Sequence of chain 1.A:
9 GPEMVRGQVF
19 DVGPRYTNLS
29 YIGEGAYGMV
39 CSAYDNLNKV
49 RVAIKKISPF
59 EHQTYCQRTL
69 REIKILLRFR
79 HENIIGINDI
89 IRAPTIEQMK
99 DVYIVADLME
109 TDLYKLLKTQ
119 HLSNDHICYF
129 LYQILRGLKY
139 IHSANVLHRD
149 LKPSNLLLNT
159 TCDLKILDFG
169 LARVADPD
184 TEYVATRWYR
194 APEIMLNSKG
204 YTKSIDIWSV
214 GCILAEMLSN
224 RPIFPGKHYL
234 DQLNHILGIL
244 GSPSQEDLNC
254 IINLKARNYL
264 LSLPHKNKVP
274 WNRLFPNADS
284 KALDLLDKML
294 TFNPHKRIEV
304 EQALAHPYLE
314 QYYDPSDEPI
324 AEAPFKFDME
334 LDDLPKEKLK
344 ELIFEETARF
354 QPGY

Binding-site contacts:
Ligand atom CBE contacts residue ILE55 of chain 1.A at 3.3 Å (hydrophobic).
Ligand atom CAK contacts residue ILE30 of chain 1.A at 3.9 Å (hydrophobic).
Ligand atom N1 contacts residue MET107 of chain 1.A at 3.0 Å (h-bond).
Ligand atom CBE contacts residue GLU70 of chain 1.A at 3.9 Å.
Ligand atom NAG contacts residue LEU155 of chain 1.A at 3.9 Å.
Ligand atom CBD contacts residue ILE55 of chain 1.A at 3.2 Å (hydrophobic).
Ligand atom CAI contacts residue VAL38 of chain 1.A at 3.8 Å (hydrophobic).
Ligand atom CAV contacts residue LYS53 of chain 1.A at 3.5 Å.
Ligand atom CAP contacts residue ILE83 of chain 1.A at 3.8 Å (hydrophobic).
Ligand atom CBC contacts residue ILE55 of chain 1.A at 3.8 Å (hydrophobic).
Ligand atom C6 contacts residue LEU155 of chain 1.A at 3.5 Å (hydrophobic).
Ligand atom N1 contacts residue ALA51 of chain 1.A at 3.7 Å.
Ligand atom CAQ contacts residue ILE83 of chain 1.A at 3.7 Å (hydrophobic).
Ligand atom NAJ contacts residue ASP105 of chain 1.A at 3.3 Å (salt-bridge).
Ligand atom CAM contacts residue ASP110 of chain 1.A at 3.8 Å.
Ligand atom CAX contacts residue LEU165 of chain 1.A at 3.7 Å (hydrophobic).
Ligand atom CAM contacts residue LEU155 of chain 1.A at 3.8 Å (hydrophobic).
Ligand atom CAI contacts residue LEU155 of chain 1.A at 3.7 Å (hydrophobic).
Ligand atom CAV contacts residue ILE102 of chain 1.A at 3.6 Å (hydrophobic).
Ligand atom CAQ contacts residue LYS53 of chain 1.A at 3.9 Å.
Ligand atom CAO contacts residue LEU165 of chain 1.A at 3.9 Å (hydrophobic).
Ligand atom C6 contacts residue ALA51 of chain 1.A at 3.5 Å (hydrophobic).
Ligand atom N3 contacts residue ILE30 of chain 1.A at 3.8 Å.
Ligand atom C5 contacts residue LEU155 of chain 1.A at 3.5 Å (hydrophobic).
Ligand atom NAJ contacts residue ALA51 of chain 1.A at 3.1 Å.
Ligand atom CAU contacts residue ILE102 of chain 1.A at 3.9 Å (hydrophobic).
Ligand atom CAW contacts residue LYS53 of chain 1.A at 3.6 Å.
Ligand atom CAL contacts residue ILE30 of chain 1.A at 3.8 Å (hydrophobic).
Ligand atom CAZ contacts residue LEU74 of chain 1.A at 3.7 Å (hydrophobic).
Ligand atom OAY contacts residue ILE102 of chain 1.A at 3.1 Å.
Ligand atom NAH contacts residue VAL38 of chain 1.A at 3.9 Å.
Ligand atom NAT contacts residue ILE83 of chain 1.A at 3.9 Å.
Ligand atom NAJ contacts residue LEU155 of chain 1.A at 3.6 Å.
Ligand atom CBC contacts residue ILE102 of chain 1.A at 3.8 Å (hydrophobic).
Ligand atom NAT contacts residue LYS53 of chain 1.A at 3.8 Å.
Ligand atom CAS contacts residue VAL38 of chain 1.A at 3.8 Å (hydrophobic).
Ligand atom CBB contacts residue ILE102 of chain 1.A at 3.6 Å (hydrophobic).
Ligand atom C4 contacts residue LEU155 of chain 1.A at 3.8 Å (hydrophobic).
Ligand atom C2 contacts residue MET107 of chain 1.A at 3.2 Å (hydrophobic).
Ligand atom CBC contacts residue ILE71 of chain 1.A at 3.6 Å (hydrophobic).

A protein and the small-molecule ligand that binds it are described below.
Small molecule (SMILES): Cc1cc(-c2nn(C(C)C)c3ncnc(N)c23)cc2ccc(OCc3ccccc3)nc12